Sequence of chain 49.E:
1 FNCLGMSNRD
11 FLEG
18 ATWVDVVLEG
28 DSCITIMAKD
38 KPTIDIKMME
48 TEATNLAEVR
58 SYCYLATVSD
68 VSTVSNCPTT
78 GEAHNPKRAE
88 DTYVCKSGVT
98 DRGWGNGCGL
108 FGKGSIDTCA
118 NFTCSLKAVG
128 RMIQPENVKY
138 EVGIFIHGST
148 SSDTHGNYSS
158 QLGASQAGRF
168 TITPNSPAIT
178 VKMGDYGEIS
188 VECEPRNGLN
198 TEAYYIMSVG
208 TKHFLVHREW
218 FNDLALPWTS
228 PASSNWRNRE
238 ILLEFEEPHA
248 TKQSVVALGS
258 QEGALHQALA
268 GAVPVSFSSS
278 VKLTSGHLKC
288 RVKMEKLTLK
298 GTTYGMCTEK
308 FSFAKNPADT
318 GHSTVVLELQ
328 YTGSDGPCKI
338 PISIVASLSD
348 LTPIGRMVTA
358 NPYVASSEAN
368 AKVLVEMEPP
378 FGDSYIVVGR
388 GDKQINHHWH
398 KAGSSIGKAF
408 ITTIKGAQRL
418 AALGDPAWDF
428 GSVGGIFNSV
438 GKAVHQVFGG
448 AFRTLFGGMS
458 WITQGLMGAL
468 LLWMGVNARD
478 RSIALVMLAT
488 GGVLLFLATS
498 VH

Binding-site contacts:
Ligand atom C5 contacts residue ASN154 of chain 49.E at 3.6 Å.
Ligand atom O7 contacts residue ASN154 of chain 49.E at 4.0 Å.
Ligand atom C1 contacts residue ASN154 of chain 49.E at 1.4 Å.
Ligand atom C2 contacts residue ASN154 of chain 49.E at 2.5 Å.
Ligand atom C3 contacts residue ASN154 of chain 49.E at 3.8 Å.
Ligand atom O5 contacts residue SER157 of chain 49.E at 3.9 Å.
Ligand atom C1 contacts residue SER157 of chain 49.E at 4.2 Å.
Ligand atom N2 contacts residue ASN154 of chain 49.E at 2.9 Å (h-bond).
Ligand atom C4 contacts residue ASN154 of chain 49.E at 4.2 Å.
Ligand atom C8 contacts residue ASN154 of chain 49.E at 4.0 Å.
Ligand atom C1 contacts residue SER156 of chain 49.E at 4.5 Å.
Ligand atom C7 contacts residue ASN154 of chain 49.E at 3.6 Å.
Ligand atom O5 contacts residue ASN154 of chain 49.E at 2.4 Å (h-bond).

The protein below binds the small molecule below.
Small molecule (SMILES): CC(=O)N[C@@H]1[C@@H](O)[C@H](O)[C@@H](CO)O[C@H]1O